Binding-site contacts:
Ligand atom C15 contacts residue GLU88 of chain 1.A at 3.5 Å.
Ligand atom O contacts residue ACE1 of chain 1.A at 3.3 Å.
Ligand atom N2 contacts residue ASP196 of chain 1.A at 2.9 Å (salt-bridge).
Ligand atom C18 contacts residue ASP196 of chain 1.A at 3.5 Å.
Ligand atom C9 contacts residue ASP196 of chain 1.A at 3.5 Å.
Ligand atom C9 contacts residue PHE117 of chain 1.A at 3.7 Å (hydrophobic).
Ligand atom C8 contacts residue ASP196 of chain 1.A at 3.3 Å.
Ligand atom F contacts residue LEU95 of chain 1.A at 3.6 Å.
Ligand atom C1 contacts residue ASP196 of chain 1.A at 3.6 Å.
Ligand atom C contacts residue GLY198 of chain 1.A at 3.7 Å.
Ligand atom C5 contacts residue SER3 of chain 1.A at 3.3 Å.
Ligand atom C2 contacts residue SER3 of chain 1.A at 3.4 Å.
Ligand atom F2 contacts residue ILE194 of chain 1.A at 3.4 Å.
Ligand atom C19 contacts residue ASP196 of chain 1.A at 3.5 Å.
Ligand atom C10 contacts residue LEU92 of chain 1.A at 3.7 Å (hydrophobic).
Ligand atom C16 contacts residue GLU88 of chain 1.A at 3.5 Å.
Ligand atom N3 contacts residue SER3 of chain 1.A at 3.7 Å.
Ligand atom F2 contacts residue HIS176 of chain 1.A at 3.3 Å.
Ligand atom C1 contacts residue SER2 of chain 1.A at 3.5 Å.
Ligand atom C2 contacts residue SER2 of chain 1.A at 3.5 Å.
Ligand atom F1 contacts residue ILE100 of chain 1.A at 3.4 Å.
Ligand atom F contacts residue LEU4 of chain 1.A at 3.2 Å.
Ligand atom F1 contacts residue LEU95 of chain 1.A at 3.3 Å.
Ligand atom C contacts residue SER2 of chain 1.A at 3.3 Å.
Ligand atom N1 contacts residue SER2 of chain 1.A at 3.1 Å (h-bond).
Ligand atom C15 contacts residue LYS72 of chain 1.A at 3.2 Å.
Ligand atom C1 contacts residue SER3 of chain 1.A at 3.7 Å.
Ligand atom C3 contacts residue SER2 of chain 1.A at 3.1 Å.
Ligand atom C19 contacts residue GLY198 of chain 1.A at 3.6 Å.
Ligand atom N contacts residue SER2 of chain 1.A at 3.3 Å (h-bond).
Ligand atom C16 contacts residue LYS72 of chain 1.A at 3.5 Å.
Ligand atom N3 contacts residue ASP196 of chain 1.A at 2.8 Å (salt-bridge).
Ligand atom C14 contacts residue LYS72 of chain 1.A at 3.3 Å.
Ligand atom N1 contacts residue LYS72 of chain 1.A at 3.6 Å.
Ligand atom C1 contacts residue GLY198 of chain 1.A at 3.7 Å.
Ligand atom O contacts residue SER2 of chain 1.A at 2.9 Å (h-bond).
Ligand atom O contacts residue SER3 of chain 1.A at 2.8 Å (h-bond).
Ligand atom C19 contacts residue LYS72 of chain 1.A at 3.6 Å.
Ligand atom C5 contacts residue ASP196 of chain 1.A at 3.6 Å.
Ligand atom N2 contacts residue SER3 of chain 1.A at 3.4 Å (h-bond).

A small-molecule ligand and the protein it binds are described below.
Small molecule (SMILES): Cc1ncc(NC(=O)NCc2ccccc2C(F)(F)F)c(-c2ccccc2)n1

Sequence of chain 1.A:
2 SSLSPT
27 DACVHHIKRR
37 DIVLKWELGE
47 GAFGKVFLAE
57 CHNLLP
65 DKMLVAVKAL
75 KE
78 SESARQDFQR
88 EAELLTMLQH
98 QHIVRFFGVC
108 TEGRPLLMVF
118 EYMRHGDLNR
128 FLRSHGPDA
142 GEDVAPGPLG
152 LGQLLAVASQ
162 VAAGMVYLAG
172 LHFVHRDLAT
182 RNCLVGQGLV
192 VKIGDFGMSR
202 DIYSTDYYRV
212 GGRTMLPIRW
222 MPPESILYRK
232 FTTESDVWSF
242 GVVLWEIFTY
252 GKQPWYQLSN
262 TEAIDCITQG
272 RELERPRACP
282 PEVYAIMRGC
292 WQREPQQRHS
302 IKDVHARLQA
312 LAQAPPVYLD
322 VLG